Binding-site contacts:
Ligand atom O5 contacts residue LYS205 of chain 1.A at 4.0 Å.
Ligand atom C5 contacts residue ASN202 of chain 1.A at 3.5 Å.
Ligand atom O6 contacts residue LYS205 of chain 1.A at 4.3 Å.
Ligand atom C1 contacts residue THR204 of chain 1.A at 4.0 Å.
Ligand atom C4 contacts residue ASN202 of chain 1.A at 4.2 Å.
Ligand atom N2 contacts residue ASN202 of chain 1.A at 3.0 Å (h-bond).
Ligand atom C3 contacts residue ASN202 of chain 1.A at 3.8 Å.
Ligand atom O5 contacts residue THR204 of chain 1.A at 4.0 Å.
Ligand atom C6 contacts residue LYS205 of chain 1.A at 4.2 Å.
Ligand atom O7 contacts residue ASN202 of chain 1.A at 3.6 Å.
Ligand atom O5 contacts residue ASN202 of chain 1.A at 2.3 Å (h-bond).
Ligand atom C1 contacts residue ASN202 of chain 1.A at 1.3 Å.
Ligand atom C5 contacts residue THR204 of chain 1.A at 3.5 Å.
Ligand atom C6 contacts residue THR204 of chain 1.A at 4.2 Å.
Ligand atom C7 contacts residue ASN202 of chain 1.A at 3.5 Å.
Ligand atom C2 contacts residue ASN202 of chain 1.A at 2.5 Å.
Ligand atom C8 contacts residue THR274 of chain 1.A at 4.1 Å.

Sequence of chain 1.A:
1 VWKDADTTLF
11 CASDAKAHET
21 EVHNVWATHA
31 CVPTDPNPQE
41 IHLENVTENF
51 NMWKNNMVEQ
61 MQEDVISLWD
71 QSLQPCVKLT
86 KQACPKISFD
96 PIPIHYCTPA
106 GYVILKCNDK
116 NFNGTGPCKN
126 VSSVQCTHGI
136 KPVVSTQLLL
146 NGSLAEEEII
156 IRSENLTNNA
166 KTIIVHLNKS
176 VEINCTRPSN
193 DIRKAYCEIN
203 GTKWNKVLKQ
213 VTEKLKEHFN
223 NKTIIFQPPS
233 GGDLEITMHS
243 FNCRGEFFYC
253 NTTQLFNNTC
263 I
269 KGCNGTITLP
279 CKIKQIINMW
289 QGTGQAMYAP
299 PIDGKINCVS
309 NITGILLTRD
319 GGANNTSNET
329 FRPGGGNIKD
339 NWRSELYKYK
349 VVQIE

The small molecule below binds the protein below.
Small molecule (SMILES): CC(=O)N[C@@H]1[C@@H](O)[C@H](O)[C@@H](CO)O[C@H]1O